Sequence of chain 1.D:
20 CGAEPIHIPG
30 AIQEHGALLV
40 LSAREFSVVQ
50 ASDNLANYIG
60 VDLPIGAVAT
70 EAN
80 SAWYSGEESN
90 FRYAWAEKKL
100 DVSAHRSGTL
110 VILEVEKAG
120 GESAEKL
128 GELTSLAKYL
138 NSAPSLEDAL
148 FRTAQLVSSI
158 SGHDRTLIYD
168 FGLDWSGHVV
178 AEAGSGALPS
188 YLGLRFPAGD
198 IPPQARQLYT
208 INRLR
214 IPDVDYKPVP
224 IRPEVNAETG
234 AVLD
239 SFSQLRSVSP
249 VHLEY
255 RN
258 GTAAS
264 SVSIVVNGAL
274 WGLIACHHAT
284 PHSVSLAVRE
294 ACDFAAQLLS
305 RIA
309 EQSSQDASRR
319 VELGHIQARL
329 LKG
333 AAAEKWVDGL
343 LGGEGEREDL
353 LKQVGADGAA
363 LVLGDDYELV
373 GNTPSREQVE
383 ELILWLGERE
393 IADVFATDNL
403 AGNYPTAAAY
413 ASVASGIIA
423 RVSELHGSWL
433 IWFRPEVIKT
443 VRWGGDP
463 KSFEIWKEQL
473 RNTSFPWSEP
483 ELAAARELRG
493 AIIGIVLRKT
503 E

Binding-site contacts:
Ligand atom C1A contacts residue ASP197 of chain 1.D at 3.5 Å.
Ligand atom CHB contacts residue ASP197 of chain 1.D at 3.5 Å.
Ligand atom CAA contacts residue TYR206 of chain 1.D at 3.6 Å (hydrophobic).
Ligand atom O2D contacts residue SER247 of chain 1.D at 3.3 Å (h-bond).
Ligand atom O2A contacts residue HIS250 of chain 1.D at 3.0 Å (h-bond).
Ligand atom N_D contacts residue ASP197 of chain 1.D at 3.1 Å (salt-bridge).
Ligand atom O_B contacts residue ALA278 of chain 1.D at 3.6 Å.
Ligand atom O1A contacts residue SER264 of chain 1.D at 3.4 Å (h-bond).
Ligand atom CBC contacts residue CYS20 of chain 1.D at 1.9 Å (hydrophobic).
Ligand atom N_D contacts residue PRO199 of chain 1.D at 3.4 Å.
Ligand atom CMB contacts residue ASP197 of chain 1.D at 3.4 Å.
Ligand atom N_C contacts residue ASP197 of chain 1.D at 3.5 Å (salt-bridge).
Ligand atom CGA contacts residue HIS250 of chain 1.D at 3.4 Å.
Ligand atom N_C contacts residue GLY196 of chain 1.D at 3.5 Å (h-bond).
Ligand atom O2A contacts residue SER262 of chain 1.D at 3.6 Å (h-bond).
Ligand atom C1A contacts residue HIS250 of chain 1.D at 3.2 Å.
Ligand atom CAC contacts residue CYS20 of chain 1.D at 3.2 Å (hydrophobic).
Ligand atom CHA contacts residue HIS250 of chain 1.D at 3.6 Å.
Ligand atom C1D contacts residue PRO199 of chain 1.D at 3.2 Å (hydrophobic).
Ligand atom CBD contacts residue TYR206 of chain 1.D at 3.1 Å (hydrophobic).
Ligand atom C4A contacts residue ASP197 of chain 1.D at 3.4 Å.
Ligand atom O1A contacts residue SER262 of chain 1.D at 3.3 Å (h-bond).
Ligand atom N_A contacts residue HIS250 of chain 1.D at 3.3 Å.
Ligand atom CGD contacts residue TYR206 of chain 1.D at 3.1 Å (hydrophobic).
Ligand atom C4A contacts residue HIS250 of chain 1.D at 3.5 Å.
Ligand atom C1C contacts residue GLY196 of chain 1.D at 3.2 Å.
Ligand atom CMD contacts residue SER247 of chain 1.D at 3.6 Å.
Ligand atom O1D contacts residue ARG244 of chain 1.D at 3.3 Å (salt-bridge).
Ligand atom O1D contacts residue TYR206 of chain 1.D at 2.6 Å (h-bond).
Ligand atom C2A contacts residue HIS250 of chain 1.D at 3.4 Å.
Ligand atom CAD contacts residue TYR206 of chain 1.D at 3.1 Å (hydrophobic).
Ligand atom O2D contacts residue ARG244 of chain 1.D at 3.5 Å (salt-bridge).
Ligand atom N_A contacts residue ASP197 of chain 1.D at 2.5 Å (salt-bridge).
Ligand atom C2C contacts residue GLY196 of chain 1.D at 3.4 Å.
Ligand atom O_B contacts residue HIS280 of chain 1.D at 3.1 Å (h-bond).
Ligand atom CMB contacts residue TYR253 of chain 1.D at 3.3 Å (hydrophobic).
Ligand atom O_C contacts residue GLY196 of chain 1.D at 3.5 Å (h-bond).
Ligand atom CHD contacts residue PRO199 of chain 1.D at 3.4 Å (hydrophobic).
Ligand atom C2D contacts residue PRO199 of chain 1.D at 3.6 Å (hydrophobic).
Ligand atom CBA contacts residue HIS250 of chain 1.D at 3.2 Å.

The protein below binds the small molecule below.
Small molecule (SMILES): CCC1=C(C)C2=CC3=N/C(=C\c4[nH]c(/C=C5\NC(=O)C(C)=C5CC)c(C)c4CCC(=O)O)C(CCC(=O)O)=C3CCN2C1=O